The protein below binds the small molecule below.
Small molecule (SMILES): CC1=C(/C=C/C(C)=C/C=C/C(C)=C/C=C/C=C(C)/C=C/C=C(C)/C=C/C2=C(C)C(=O)[C@@H](O)CC2(C)C)C(C)(C)C[C@H](O)C1=O

Binding-site contacts:
Ligand atom C28 contacts residue LEU41 of chain 1.A at 3.7 Å (hydrophobic).
Ligand atom C19 contacts residue LEU98 of chain 1.A at 3.9 Å (hydrophobic).
Ligand atom O24 contacts residue GLN40 of chain 1.A at 3.0 Å (h-bond).
Ligand atom C30 contacts residue LEU41 of chain 1.A at 3.1 Å (hydrophobic).
Ligand atom C40 contacts residue ILE160 of chain 1.A at 3.2 Å (hydrophobic).
Ligand atom C20 contacts residue VAL48 of chain 1.A at 3.3 Å (hydrophobic).
Ligand atom C32 contacts residue LEU41 of chain 1.A at 3.8 Å (hydrophobic).
Ligand atom C19 contacts residue VAL102 of chain 1.A at 3.2 Å (hydrophobic).
Ligand atom C9 contacts residue VAL102 of chain 1.A at 3.6 Å (hydrophobic).
Ligand atom C24 contacts residue GLN40 of chain 1.A at 3.8 Å.
Ligand atom C10 contacts residue VAL102 of chain 1.A at 3.6 Å (hydrophobic).
Ligand atom C40 contacts residue VAL32 of chain 1.A at 3.4 Å (hydrophobic).
Ligand atom C13 contacts residue VAL48 of chain 1.A at 3.6 Å (hydrophobic).
Ligand atom C29 contacts residue LEU41 of chain 1.A at 3.6 Å (hydrophobic).
Ligand atom C20 contacts residue ILE65 of chain 1.A at 3.1 Å (hydrophobic).
Ligand atom C13 contacts residue ILE65 of chain 1.A at 3.3 Å (hydrophobic).
Ligand atom C10 contacts residue VAL53 of chain 1.A at 3.4 Å (hydrophobic).
Ligand atom C12 contacts residue ILE65 of chain 1.A at 3.9 Å (hydrophobic).
Ligand atom C38 contacts residue GLN40 of chain 1.A at 3.9 Å.
Ligand atom C9 contacts residue VAL53 of chain 1.A at 3.6 Å (hydrophobic).
Ligand atom C34 contacts residue ILE160 of chain 1.A at 3.8 Å (hydrophobic).
Ligand atom C14 contacts residue ILE65 of chain 1.A at 3.4 Å (hydrophobic).
Ligand atom O23 contacts residue GLN40 of chain 1.A at 3.6 Å (h-bond).
Ligand atom C18 contacts residue ALA56 of chain 1.A at 3.6 Å (hydrophobic).
Ligand atom C37 contacts residue VAL150 of chain 1.A at 3.8 Å (hydrophobic).
Ligand atom C32 contacts residue ILE160 of chain 1.A at 3.9 Å (hydrophobic).
Ligand atom C11 contacts residue VAL53 of chain 1.A at 3.7 Å (hydrophobic).
Ligand atom C31 contacts residue LEU41 of chain 1.A at 3.8 Å (hydrophobic).
Ligand atom C39 contacts residue GLY35 of chain 1.A at 3.9 Å.
Ligand atom C38 contacts residue LEU41 of chain 1.A at 3.8 Å (hydrophobic).
Ligand atom C33 contacts residue ILE160 of chain 1.A at 3.4 Å (hydrophobic).
Ligand atom C8 contacts residue VAL53 of chain 1.A at 3.6 Å (hydrophobic).
Ligand atom C32 contacts residue ALA67 of chain 1.A at 3.7 Å (hydrophobic).
Ligand atom C15 contacts residue ILE65 of chain 1.A at 3.5 Å (hydrophobic).
Ligand atom C39 contacts residue TYR25 of chain 1.A at 3.1 Å (hydrophobic).
Ligand atom C40 contacts residue ALA31 of chain 1.A at 3.4 Å (hydrophobic).
Ligand atom C5 contacts residue ALA56 of chain 1.A at 3.7 Å (hydrophobic).
Ligand atom C11 contacts residue VAL102 of chain 1.A at 3.1 Å (hydrophobic).
Ligand atom C18 contacts residue VAL53 of chain 1.A at 3.2 Å (hydrophobic).
Ligand atom C4 contacts residue ALA56 of chain 1.A at 3.9 Å (hydrophobic).

Sequence of chain 1.A:
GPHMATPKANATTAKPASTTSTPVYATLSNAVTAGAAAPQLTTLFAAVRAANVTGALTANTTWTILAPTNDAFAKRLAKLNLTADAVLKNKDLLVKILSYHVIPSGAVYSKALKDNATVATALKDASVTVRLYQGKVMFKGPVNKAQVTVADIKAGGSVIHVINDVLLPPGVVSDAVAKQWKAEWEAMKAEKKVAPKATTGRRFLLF